Binding-site contacts:
Ligand atom O4' contacts residue ASN414 of chain 56.A at 2.9 Å (h-bond).
Ligand atom C5' contacts residue ASN414 of chain 56.A at 3.3 Å.
Ligand atom C1' contacts residue ASN414 of chain 56.A at 4.1 Å.
Ligand atom OP1 contacts residue ARG18 of chain 60.C at 4.0 Å.
Ligand atom P contacts residue LYS21 of chain 60.C at 3.4 Å.
Ligand atom C3' contacts residue ASN414 of chain 56.A at 4.5 Å.
Ligand atom C4' contacts residue ASN414 of chain 56.A at 3.0 Å.
Ligand atom O3' contacts residue ARG412 of chain 56.A at 4.3 Å.
Ligand atom OP1 contacts residue ARG412 of chain 56.A at 3.8 Å.
Ligand atom P contacts residue ARG412 of chain 56.A at 2.7 Å.
Ligand atom C4' contacts residue ARG412 of chain 56.A at 4.4 Å.
Ligand atom C5' contacts residue ARG412 of chain 56.A at 3.0 Å.
Ligand atom OP2 contacts residue ARG412 of chain 56.A at 1.4 Å (salt-bridge).
Ligand atom C3' contacts residue VAL47 of chain 56.A at 4.0 Å (hydrophobic).
Ligand atom OP2 contacts residue LYS21 of chain 60.C at 2.7 Å (salt-bridge).
Ligand atom C2' contacts residue VAL47 of chain 56.A at 4.3 Å (hydrophobic).
Ligand atom O3' contacts residue VAL47 of chain 56.A at 3.1 Å.
Ligand atom OP1 contacts residue LYS21 of chain 60.C at 3.9 Å.
Ligand atom OP2 contacts residue ARG18 of chain 60.C at 3.7 Å.
Ligand atom C4' contacts residue VAL47 of chain 56.A at 4.1 Å (hydrophobic).
Ligand atom O5' contacts residue ARG412 of chain 56.A at 3.1 Å (salt-bridge).

Sequence of chain 60.C:
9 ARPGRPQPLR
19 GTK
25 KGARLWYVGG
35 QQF

The small molecule below binds the protein below.
Small molecule (SMILES): Nc1ccn([C@H]2C[C@H](O)[C@@H](COP(=O)(O)O)O2)c(=O)n1

Sequence of chain 56.A:
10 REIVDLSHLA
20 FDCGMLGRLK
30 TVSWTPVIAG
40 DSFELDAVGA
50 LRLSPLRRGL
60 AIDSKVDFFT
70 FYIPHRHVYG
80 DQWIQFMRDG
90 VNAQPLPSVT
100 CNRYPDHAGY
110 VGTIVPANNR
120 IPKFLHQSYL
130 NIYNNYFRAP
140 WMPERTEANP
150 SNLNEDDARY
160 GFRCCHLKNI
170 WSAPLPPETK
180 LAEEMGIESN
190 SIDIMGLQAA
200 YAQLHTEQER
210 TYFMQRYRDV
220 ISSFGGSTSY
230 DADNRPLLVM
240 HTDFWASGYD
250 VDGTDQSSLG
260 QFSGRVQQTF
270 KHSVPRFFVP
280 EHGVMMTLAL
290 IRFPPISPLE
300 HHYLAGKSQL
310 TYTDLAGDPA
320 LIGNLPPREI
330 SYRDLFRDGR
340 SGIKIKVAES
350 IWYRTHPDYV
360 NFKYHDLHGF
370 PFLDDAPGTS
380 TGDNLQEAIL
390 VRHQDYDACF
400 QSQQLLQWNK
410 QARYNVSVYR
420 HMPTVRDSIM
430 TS